Binding-site contacts:
Ligand atom O6 contacts residue GLU93 of chain 1.B at 3.2 Å (salt-bridge).
Ligand atom C4 contacts residue ASN146 of chain 1.B at 4.2 Å.
Ligand atom C5 contacts residue VAL91 of chain 1.B at 3.6 Å (hydrophobic).
Ligand atom O3 contacts residue VAL91 of chain 1.B at 4.3 Å.
Ligand atom C2 contacts residue VAL91 of chain 1.B at 4.1 Å (hydrophobic).
Ligand atom O5 contacts residue ASN146 of chain 1.B at 2.4 Å (h-bond).
Ligand atom C1 contacts residue VAL91 of chain 1.B at 4.0 Å (hydrophobic).
Ligand atom C5 contacts residue ASN146 of chain 1.B at 3.6 Å.
Ligand atom C7 contacts residue ASN146 of chain 1.B at 3.2 Å.
Ligand atom C8 contacts residue ASN146 of chain 1.B at 3.3 Å.
Ligand atom C4 contacts residue VAL91 of chain 1.B at 3.8 Å (hydrophobic).
Ligand atom N2 contacts residue VAL91 of chain 1.B at 4.4 Å.
Ligand atom O4 contacts residue VAL91 of chain 1.B at 3.0 Å.
Ligand atom C6 contacts residue VAL91 of chain 1.B at 4.0 Å (hydrophobic).
Ligand atom C3 contacts residue ASN146 of chain 1.B at 3.8 Å.
Ligand atom N2 contacts residue ASN146 of chain 1.B at 2.9 Å (h-bond).
Ligand atom C2 contacts residue ASN146 of chain 1.B at 2.5 Å.
Ligand atom O5 contacts residue VAL91 of chain 1.B at 3.9 Å.
Ligand atom C3 contacts residue VAL91 of chain 1.B at 4.1 Å (hydrophobic).
Ligand atom O7 contacts residue ASN146 of chain 1.B at 4.1 Å.
Ligand atom C6 contacts residue PHE89 of chain 1.B at 4.3 Å (hydrophobic).
Ligand atom C1 contacts residue ASN146 of chain 1.B at 1.4 Å.

A small-molecule ligand and the protein it binds are described below.
Small molecule (SMILES): CC(=O)N[C@H]1[C@H](O[C@H]2[C@H](O)[C@@H](NC(C)=O)CO[C@@H]2CO)O[C@H](CO)[C@@H](O)[C@@H]1O

Sequence of chain 1.B:
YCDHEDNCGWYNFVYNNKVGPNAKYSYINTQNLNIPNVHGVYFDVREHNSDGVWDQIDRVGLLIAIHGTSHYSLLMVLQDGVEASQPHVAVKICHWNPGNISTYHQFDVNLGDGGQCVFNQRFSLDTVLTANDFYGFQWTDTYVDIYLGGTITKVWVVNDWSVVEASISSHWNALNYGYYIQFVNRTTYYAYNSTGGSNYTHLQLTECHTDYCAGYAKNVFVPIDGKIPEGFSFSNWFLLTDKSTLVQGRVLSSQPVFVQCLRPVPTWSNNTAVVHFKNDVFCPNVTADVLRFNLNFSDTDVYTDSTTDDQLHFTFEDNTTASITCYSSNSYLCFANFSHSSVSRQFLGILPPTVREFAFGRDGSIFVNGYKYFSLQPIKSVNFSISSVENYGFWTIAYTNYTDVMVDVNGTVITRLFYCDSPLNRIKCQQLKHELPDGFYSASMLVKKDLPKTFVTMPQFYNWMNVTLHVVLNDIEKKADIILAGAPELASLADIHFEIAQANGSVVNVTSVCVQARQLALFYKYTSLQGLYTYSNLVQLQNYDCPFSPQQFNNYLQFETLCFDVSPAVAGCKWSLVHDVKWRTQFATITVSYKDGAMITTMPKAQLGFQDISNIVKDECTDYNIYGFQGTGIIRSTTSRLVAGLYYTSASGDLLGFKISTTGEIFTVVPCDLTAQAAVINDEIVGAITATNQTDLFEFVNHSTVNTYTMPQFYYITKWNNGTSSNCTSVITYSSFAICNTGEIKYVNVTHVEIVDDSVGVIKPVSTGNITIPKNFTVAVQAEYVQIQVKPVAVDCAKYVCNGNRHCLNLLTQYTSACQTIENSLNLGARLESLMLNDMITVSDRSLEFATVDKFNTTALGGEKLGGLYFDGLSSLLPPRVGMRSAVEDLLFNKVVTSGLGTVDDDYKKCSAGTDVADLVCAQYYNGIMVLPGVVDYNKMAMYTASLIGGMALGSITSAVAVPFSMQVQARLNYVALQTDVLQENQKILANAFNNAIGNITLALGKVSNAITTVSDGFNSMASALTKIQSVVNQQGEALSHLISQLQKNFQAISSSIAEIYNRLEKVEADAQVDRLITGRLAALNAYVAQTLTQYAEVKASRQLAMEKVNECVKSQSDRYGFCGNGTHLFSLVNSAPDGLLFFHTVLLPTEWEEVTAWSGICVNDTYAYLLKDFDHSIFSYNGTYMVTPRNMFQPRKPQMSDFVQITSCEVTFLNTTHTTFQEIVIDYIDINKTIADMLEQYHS